Sequence of chain 1.Y:
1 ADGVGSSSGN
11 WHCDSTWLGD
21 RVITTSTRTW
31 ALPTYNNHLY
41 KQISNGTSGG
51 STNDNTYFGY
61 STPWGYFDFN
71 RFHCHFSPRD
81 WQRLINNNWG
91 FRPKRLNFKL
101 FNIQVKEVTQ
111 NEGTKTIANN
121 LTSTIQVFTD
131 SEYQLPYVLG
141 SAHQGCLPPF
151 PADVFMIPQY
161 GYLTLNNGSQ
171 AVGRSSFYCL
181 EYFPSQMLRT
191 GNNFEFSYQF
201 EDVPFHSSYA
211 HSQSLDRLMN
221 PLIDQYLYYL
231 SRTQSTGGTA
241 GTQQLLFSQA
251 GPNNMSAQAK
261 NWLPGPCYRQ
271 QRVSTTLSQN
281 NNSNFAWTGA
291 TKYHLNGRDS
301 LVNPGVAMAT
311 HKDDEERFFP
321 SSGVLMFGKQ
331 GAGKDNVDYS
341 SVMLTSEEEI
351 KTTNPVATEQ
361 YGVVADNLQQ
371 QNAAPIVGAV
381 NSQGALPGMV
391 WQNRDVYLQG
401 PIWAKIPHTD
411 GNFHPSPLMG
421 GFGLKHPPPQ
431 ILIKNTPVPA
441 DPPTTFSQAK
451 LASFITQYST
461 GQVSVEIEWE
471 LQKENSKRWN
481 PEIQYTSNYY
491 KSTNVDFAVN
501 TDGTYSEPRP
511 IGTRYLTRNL

Binding-site contacts:
Ligand atom C6 contacts residue SER416 of chain 1.Y at 4.0 Å.
Ligand atom OP2 contacts residue DC1 of chain 1.ED at 2.5 Å (h-bond).
Ligand atom N1 contacts residue GLY423 of chain 1.Y at 3.0 Å (h-bond).
Ligand atom C8 contacts residue SER416 of chain 1.Y at 4.1 Å.
Ligand atom O5' contacts residue DC1 of chain 1.ED at 2.5 Å (h-bond).
Ligand atom C4 contacts residue PRO204 of chain 1.Y at 4.0 Å (hydrophobic).
Ligand atom N3 contacts residue PRO415 of chain 1.Y at 3.9 Å.
Ligand atom OP1 contacts residue DC1 of chain 1.ED at 2.5 Å (h-bond).
Ligand atom C4' contacts residue DC1 of chain 1.ED at 3.9 Å.
Ligand atom N7 contacts residue ASN393 of chain 1.Y at 4.0 Å.
Ligand atom N9 contacts residue HIS414 of chain 1.Y at 4.1 Å.
Ligand atom C6 contacts residue GLY423 of chain 1.Y at 3.9 Å.
Ligand atom N6 contacts residue GLY423 of chain 1.Y at 3.5 Å (h-bond).
Ligand atom C5 contacts residue SER416 of chain 1.Y at 3.8 Å.
Ligand atom C2 contacts residue VAL203 of chain 1.Y at 4.1 Å (hydrophobic).
Ligand atom N6 contacts residue PHE422 of chain 1.Y at 4.0 Å.
Ligand atom N6 contacts residue SER416 of chain 1.Y at 3.4 Å (h-bond).
Ligand atom C6 contacts residue VAL203 of chain 1.Y at 4.1 Å (hydrophobic).
Ligand atom C6 contacts residue PRO204 of chain 1.Y at 3.9 Å (hydrophobic).
Ligand atom N1 contacts residue PRO415 of chain 1.Y at 3.7 Å.
Ligand atom N7 contacts residue SER416 of chain 1.Y at 3.3 Å.
Ligand atom C2 contacts residue PRO415 of chain 1.Y at 3.8 Å (hydrophobic).
Ligand atom C2' contacts residue HIS414 of chain 1.Y at 3.2 Å.
Ligand atom C2 contacts residue PRO204 of chain 1.Y at 4.1 Å (hydrophobic).
Ligand atom C5 contacts residue PRO204 of chain 1.Y at 3.8 Å (hydrophobic).
Ligand atom P contacts residue DC1 of chain 1.ED at 1.6 Å.
Ligand atom C5 contacts residue PRO415 of chain 1.Y at 3.7 Å (hydrophobic).
Ligand atom C4 contacts residue PRO415 of chain 1.Y at 3.8 Å (hydrophobic).
Ligand atom O4' contacts residue DC1 of chain 1.ED at 3.9 Å.
Ligand atom N7 contacts residue HIS414 of chain 1.Y at 3.6 Å.
Ligand atom N9 contacts residue PRO415 of chain 1.Y at 4.0 Å.
Ligand atom C2' contacts residue PRO415 of chain 1.Y at 3.8 Å (hydrophobic).
Ligand atom C2 contacts residue GLY423 of chain 1.Y at 3.4 Å.
Ligand atom C5' contacts residue DC1 of chain 1.ED at 3.1 Å.
Ligand atom N1 contacts residue VAL203 of chain 1.Y at 3.5 Å.
Ligand atom C1' contacts residue PRO415 of chain 1.Y at 3.7 Å (hydrophobic).
Ligand atom C8 contacts residue HIS414 of chain 1.Y at 3.0 Å.
Ligand atom C6 contacts residue PRO415 of chain 1.Y at 3.7 Å (hydrophobic).
Ligand atom N6 contacts residue GLY421 of chain 1.Y at 4.0 Å.
Ligand atom N7 contacts residue PRO204 of chain 1.Y at 4.1 Å.

A small-molecule ligand and the protein it binds are described below.
Small molecule (SMILES): Nc1ncnc2c1ncn2[C@H]1C[C@H](O)[C@@H](COP(=O)(O)O)O1